Sequence of chain 1.A:
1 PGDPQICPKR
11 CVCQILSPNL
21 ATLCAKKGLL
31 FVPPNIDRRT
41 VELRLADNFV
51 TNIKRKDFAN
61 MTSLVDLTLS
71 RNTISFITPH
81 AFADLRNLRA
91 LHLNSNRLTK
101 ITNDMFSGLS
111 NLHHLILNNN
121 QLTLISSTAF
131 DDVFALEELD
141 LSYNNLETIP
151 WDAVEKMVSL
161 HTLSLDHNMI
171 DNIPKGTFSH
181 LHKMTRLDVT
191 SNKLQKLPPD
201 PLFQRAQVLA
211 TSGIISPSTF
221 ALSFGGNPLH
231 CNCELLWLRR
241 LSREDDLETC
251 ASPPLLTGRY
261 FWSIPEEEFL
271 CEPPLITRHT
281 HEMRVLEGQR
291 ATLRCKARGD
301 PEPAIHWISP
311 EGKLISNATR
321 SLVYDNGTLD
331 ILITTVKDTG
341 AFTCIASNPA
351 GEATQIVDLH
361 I

This protein binds this small molecule.
Small molecule (SMILES): CC(=O)N[C@@H]1[C@@H](O)[C@H](O)[C@@H](CO)O[C@H]1O

Binding-site contacts:
Ligand atom N2 contacts residue ASN317 of chain 1.A at 2.9 Å (h-bond).
Ligand atom C5 contacts residue ASN317 of chain 1.A at 3.7 Å.
Ligand atom C8 contacts residue ASN317 of chain 1.A at 4.3 Å.
Ligand atom C1 contacts residue ASN317 of chain 1.A at 1.4 Å.
Ligand atom C5 contacts residue ASP325 of chain 1.A at 3.9 Å.
Ligand atom C7 contacts residue ASN317 of chain 1.A at 3.1 Å.
Ligand atom C1 contacts residue VAL323 of chain 1.A at 3.8 Å (hydrophobic).
Ligand atom C2 contacts residue ASN317 of chain 1.A at 2.4 Å.
Ligand atom C3 contacts residue ASN317 of chain 1.A at 3.8 Å.
Ligand atom O6 contacts residue VAL323 of chain 1.A at 3.5 Å (h-bond).
Ligand atom C6 contacts residue ASP325 of chain 1.A at 4.3 Å.
Ligand atom O6 contacts residue ASN317 of chain 1.A at 4.4 Å.
Ligand atom C4 contacts residue ASN317 of chain 1.A at 4.2 Å.
Ligand atom C4 contacts residue ASP325 of chain 1.A at 3.9 Å.
Ligand atom O5 contacts residue VAL323 of chain 1.A at 3.4 Å (h-bond).
Ligand atom O4 contacts residue ASP325 of chain 1.A at 3.0 Å (salt-bridge).
Ligand atom C5 contacts residue VAL323 of chain 1.A at 3.5 Å (hydrophobic).
Ligand atom O6 contacts residue TYR324 of chain 1.A at 3.8 Å.
Ligand atom C6 contacts residue TYR324 of chain 1.A at 4.1 Å (hydrophobic).
Ligand atom C3 contacts residue ASP325 of chain 1.A at 4.3 Å.
Ligand atom C6 contacts residue VAL323 of chain 1.A at 3.8 Å (hydrophobic).
Ligand atom O7 contacts residue ASN317 of chain 1.A at 2.9 Å (h-bond).
Ligand atom O5 contacts residue ASN317 of chain 1.A at 2.4 Å (h-bond).